A small-molecule ligand and the protein it binds are described below.
Small molecule (SMILES): CC(=O)Nc1ccc(NC(C)=O)cc1

Binding-site contacts:
Ligand atom NA contacts residue CYS12 of chain 1.B at 3.1 Å (h-bond).
Ligand atom OB contacts residue CYS12 of chain 1.B at 3.9 Å.
Ligand atom CG contacts residue CYS12 of chain 1.B at 2.8 Å (hydrophobic).
Ligand atom CB contacts residue ALA9 of chain 1.B at 3.7 Å (hydrophobic).
Ligand atom NB contacts residue CYS5 of chain 1.B at 3.4 Å (h-bond).
Ligand atom CJ contacts residue CYS5 of chain 1.B at 2.9 Å (hydrophobic).
Ligand atom CF contacts residue ALA9 of chain 1.B at 4.3 Å (hydrophobic).
Ligand atom CA contacts residue ALA9 of chain 1.B at 3.6 Å (hydrophobic).
Ligand atom CH contacts residue CYS12 of chain 1.B at 1.9 Å (hydrophobic).
Ligand atom CK contacts residue CYS5 of chain 1.B at 1.9 Å (hydrophobic).
Ligand atom CF contacts residue CYS12 of chain 1.B at 4.3 Å (hydrophobic).
Ligand atom OA contacts residue CYS5 of chain 1.B at 3.8 Å.
Ligand atom CF contacts residue ALA8 of chain 1.B at 4.4 Å (hydrophobic).

Sequence of chain 1.B:
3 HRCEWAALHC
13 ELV